A protein and the small-molecule ligand that binds it are described below.
Small molecule (SMILES): OC[C@H]1O[C@H](O)[C@@H](O)[C@@H](O)[C@@H]1O

Binding-site contacts:
Ligand atom O3 contacts residue TRP10 of chain 1.A at 4.5 Å.
Ligand atom O5 contacts residue TRP10 of chain 1.A at 2.4 Å.
Ligand atom C4 contacts residue TRP10 of chain 1.A at 4.3 Å (hydrophobic).
Ligand atom O2 contacts residue TRP10 of chain 1.A at 2.7 Å (h-bond).
Ligand atom C2 contacts residue TRP10 of chain 1.A at 2.6 Å (hydrophobic).
Ligand atom C5 contacts residue TRP10 of chain 1.A at 3.7 Å (hydrophobic).
Ligand atom O2 contacts residue SER8 of chain 1.A at 4.0 Å.
Ligand atom C3 contacts residue TRP10 of chain 1.A at 3.9 Å (hydrophobic).
Ligand atom C2 contacts residue ARG24 of chain 1.A at 4.4 Å.
Ligand atom C1 contacts residue TRP10 of chain 1.A at 1.5 Å (hydrophobic).
Ligand atom O2 contacts residue PRO9 of chain 1.A at 3.2 Å.

Sequence of chain 1.A:
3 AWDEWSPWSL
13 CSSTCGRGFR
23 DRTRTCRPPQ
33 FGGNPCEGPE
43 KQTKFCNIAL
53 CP